Binding-site contacts:
Ligand atom CG2 contacts residue LYS131 of chain 2.A at 4.1 Å.
Ligand atom CA contacts residue ILE1 of chain 2.C at 2.5 Å (hydrophobic).
Ligand atom CB contacts residue ILE1 of chain 2.C at 3.7 Å (hydrophobic).
Ligand atom OXT contacts residue GLY10 of chain 2.A at 2.8 Å (h-bond).
Ligand atom OXT contacts residue GLY175 of chain 2.A at 3.9 Å.
Ligand atom N contacts residue ILE1 of chain 2.C at 1.4 Å.
Ligand atom OXT contacts residue GLY9 of chain 2.A at 3.0 Å (h-bond).
Ligand atom C contacts residue GLY175 of chain 2.A at 3.7 Å.
Ligand atom CB contacts residue THR130 of chain 2.A at 4.2 Å.
Ligand atom OXT contacts residue VAL8 of chain 2.A at 4.0 Å.
Ligand atom C contacts residue ASP177 of chain 2.A at 4.0 Å.
Ligand atom CG2 contacts residue CYS179 of chain 2.A at 4.2 Å (hydrophobic).
Ligand atom CA contacts residue THR130 of chain 2.A at 3.7 Å.
Ligand atom O contacts residue ILE1 of chain 2.C at 3.8 Å.
Ligand atom CG1 contacts residue SER132 of chain 2.A at 3.3 Å.
Ligand atom CA contacts residue ASP177 of chain 2.A at 3.8 Å.
Ligand atom CG2 contacts residue ALA204 of chain 2.A at 4.0 Å (hydrophobic).
Ligand atom O contacts residue ASP177 of chain 2.A at 3.0 Å (salt-bridge).
Ligand atom O contacts residue GLY175 of chain 2.A at 3.7 Å.
Ligand atom CB contacts residue ASP177 of chain 2.A at 3.9 Å.
Ligand atom CG2 contacts residue ILE1 of chain 2.C at 4.0 Å (hydrophobic).
Ligand atom CG1 contacts residue THR130 of chain 2.A at 3.8 Å.
Ligand atom CG2 contacts residue ASP177 of chain 2.A at 4.2 Å.
Ligand atom O contacts residue LEU144 of chain 2.A at 4.0 Å.
Ligand atom OXT contacts residue ILE1 of chain 2.C at 4.0 Å.
Ligand atom CB contacts residue ALA204 of chain 2.A at 4.0 Å (hydrophobic).
Ligand atom CB contacts residue GLY175 of chain 2.A at 4.2 Å.
Ligand atom CG2 contacts residue THR130 of chain 2.A at 4.2 Å.
Ligand atom O contacts residue GLY9 of chain 2.A at 3.4 Å.
Ligand atom CG1 contacts residue GLY175 of chain 2.A at 3.4 Å.
Ligand atom C contacts residue GLY10 of chain 2.A at 3.4 Å.
Ligand atom N contacts residue ASN129 of chain 2.A at 3.9 Å.
Ligand atom C contacts residue LYS176 of chain 2.A at 4.1 Å.
Ligand atom N contacts residue ASP177 of chain 2.A at 2.8 Å (salt-bridge).
Ligand atom CG2 contacts residue ASN129 of chain 2.A at 4.0 Å.
Ligand atom O contacts residue LYS176 of chain 2.A at 3.2 Å.
Ligand atom C contacts residue GLY9 of chain 2.A at 3.7 Å.
Ligand atom C contacts residue ILE1 of chain 2.C at 3.4 Å (hydrophobic).
Ligand atom O contacts residue GLY10 of chain 2.A at 3.2 Å (h-bond).
Ligand atom CG1 contacts residue ALA204 of chain 2.A at 3.9 Å (hydrophobic).

This protein binds this small molecule.
Small molecule (SMILES): CC(C)[C@H](N)C(=O)O

Sequence of chain 2.A:
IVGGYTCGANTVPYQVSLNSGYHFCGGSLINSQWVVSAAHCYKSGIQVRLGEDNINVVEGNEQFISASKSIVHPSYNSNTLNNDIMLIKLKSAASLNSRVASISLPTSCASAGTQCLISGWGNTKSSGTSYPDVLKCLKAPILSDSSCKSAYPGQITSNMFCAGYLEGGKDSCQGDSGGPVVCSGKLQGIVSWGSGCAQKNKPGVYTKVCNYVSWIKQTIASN